This small molecule binds to this protein.
Small molecule (SMILES): CC(=O)N[C@@H]1[C@@H](O)[C@H](O)[C@@H](CO)O[C@H]1O

Binding-site contacts:
Ligand atom C1 contacts residue TYR28 of chain 1.B at 3.9 Å (hydrophobic).
Ligand atom C8 contacts residue ASN61 of chain 1.B at 3.7 Å.
Ligand atom C5 contacts residue TYR28 of chain 1.B at 3.6 Å (hydrophobic).
Ligand atom O6 contacts residue TYR28 of chain 1.B at 4.1 Å.
Ligand atom C5 contacts residue ASN61 of chain 1.B at 3.6 Å.
Ligand atom O5 contacts residue ASN61 of chain 1.B at 2.3 Å (h-bond).
Ligand atom O7 contacts residue ASN61 of chain 1.B at 3.7 Å.
Ligand atom C3 contacts residue ASN61 of chain 1.B at 3.8 Å.
Ligand atom C6 contacts residue TYR28 of chain 1.B at 4.0 Å (hydrophobic).
Ligand atom O5 contacts residue TYR28 of chain 1.B at 4.0 Å.
Ligand atom C1 contacts residue ASN61 of chain 1.B at 1.4 Å.
Ligand atom C2 contacts residue ASN61 of chain 1.B at 2.5 Å.
Ligand atom C4 contacts residue ASN61 of chain 1.B at 4.2 Å.
Ligand atom N2 contacts residue ASN61 of chain 1.B at 3.0 Å (h-bond).
Ligand atom C7 contacts residue ASN61 of chain 1.B at 3.4 Å.

Sequence of chain 1.B:
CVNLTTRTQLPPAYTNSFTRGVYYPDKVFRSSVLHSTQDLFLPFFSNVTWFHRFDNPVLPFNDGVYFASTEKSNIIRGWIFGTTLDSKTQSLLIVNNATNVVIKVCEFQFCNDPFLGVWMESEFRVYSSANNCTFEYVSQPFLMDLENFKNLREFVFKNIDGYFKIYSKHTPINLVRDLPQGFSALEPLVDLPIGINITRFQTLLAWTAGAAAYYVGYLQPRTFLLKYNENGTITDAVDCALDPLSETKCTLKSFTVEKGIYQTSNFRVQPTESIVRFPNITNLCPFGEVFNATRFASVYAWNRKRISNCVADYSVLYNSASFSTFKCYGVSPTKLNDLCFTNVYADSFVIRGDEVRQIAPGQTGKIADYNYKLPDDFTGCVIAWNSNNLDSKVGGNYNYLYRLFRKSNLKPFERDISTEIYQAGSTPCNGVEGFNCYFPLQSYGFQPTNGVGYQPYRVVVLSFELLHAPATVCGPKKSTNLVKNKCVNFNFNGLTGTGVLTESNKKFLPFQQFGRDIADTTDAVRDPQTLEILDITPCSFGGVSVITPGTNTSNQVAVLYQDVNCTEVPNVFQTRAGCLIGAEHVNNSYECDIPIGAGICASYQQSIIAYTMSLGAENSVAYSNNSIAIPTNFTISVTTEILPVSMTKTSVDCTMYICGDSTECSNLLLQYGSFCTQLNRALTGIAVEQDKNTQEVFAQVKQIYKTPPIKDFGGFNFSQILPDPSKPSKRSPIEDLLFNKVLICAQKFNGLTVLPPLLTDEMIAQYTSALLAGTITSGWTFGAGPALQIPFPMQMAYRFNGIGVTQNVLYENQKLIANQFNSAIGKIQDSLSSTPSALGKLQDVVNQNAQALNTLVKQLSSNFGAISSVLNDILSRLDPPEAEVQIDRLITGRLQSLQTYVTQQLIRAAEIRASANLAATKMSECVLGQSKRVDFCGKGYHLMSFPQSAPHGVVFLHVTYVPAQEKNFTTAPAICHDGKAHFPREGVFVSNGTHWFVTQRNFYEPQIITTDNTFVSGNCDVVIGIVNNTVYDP